This small molecule binds to this protein.
Small molecule (SMILES): CC(=O)N[C@H]1[C@H](O[C@H]2[C@H](O)[C@@H](NC(C)=O)CO[C@@H]2CO)O[C@H](CO)[C@@H](O[C@@H]2O[C@H](CO)[C@@H](O)[C@H](O)[C@@H]2O)[C@@H]1O

Sequence of chain 1.C:
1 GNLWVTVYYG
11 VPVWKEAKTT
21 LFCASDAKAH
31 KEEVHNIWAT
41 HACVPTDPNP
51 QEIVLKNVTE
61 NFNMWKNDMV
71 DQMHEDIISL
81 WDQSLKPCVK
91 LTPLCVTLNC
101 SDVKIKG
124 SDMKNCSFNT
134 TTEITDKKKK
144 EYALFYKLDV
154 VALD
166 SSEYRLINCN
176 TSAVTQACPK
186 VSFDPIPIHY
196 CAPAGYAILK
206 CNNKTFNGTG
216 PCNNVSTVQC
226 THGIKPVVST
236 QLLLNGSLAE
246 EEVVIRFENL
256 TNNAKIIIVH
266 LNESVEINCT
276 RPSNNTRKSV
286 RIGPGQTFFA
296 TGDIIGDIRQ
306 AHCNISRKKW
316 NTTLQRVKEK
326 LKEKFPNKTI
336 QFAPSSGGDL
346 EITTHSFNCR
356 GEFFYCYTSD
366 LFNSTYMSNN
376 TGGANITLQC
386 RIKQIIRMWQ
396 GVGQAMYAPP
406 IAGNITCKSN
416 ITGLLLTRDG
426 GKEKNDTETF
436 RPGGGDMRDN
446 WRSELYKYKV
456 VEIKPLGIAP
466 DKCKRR

Sequence of chain 1.A:
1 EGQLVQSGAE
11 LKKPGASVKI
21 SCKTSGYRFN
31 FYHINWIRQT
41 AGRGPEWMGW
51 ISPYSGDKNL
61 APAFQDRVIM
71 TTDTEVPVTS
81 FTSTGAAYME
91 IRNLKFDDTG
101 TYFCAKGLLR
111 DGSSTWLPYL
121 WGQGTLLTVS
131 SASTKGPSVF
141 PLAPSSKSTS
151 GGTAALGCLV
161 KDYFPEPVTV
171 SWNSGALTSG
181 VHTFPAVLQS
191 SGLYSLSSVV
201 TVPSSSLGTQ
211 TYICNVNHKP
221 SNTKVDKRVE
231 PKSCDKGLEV

Binding-site contacts:
Ligand atom N2 contacts residue ASN208 of chain 1.C at 3.0 Å (h-bond).
Ligand atom O6 contacts residue NAG1 of chain 1.J at 3.5 Å.
Ligand atom O6 contacts residue ASN208 of chain 1.C at 4.5 Å.
Ligand atom C8 contacts residue ASN218 of chain 1.C at 4.2 Å.
Ligand atom C2 contacts residue ASN218 of chain 1.C at 3.6 Å.
Ligand atom C6 contacts residue ASN212 of chain 1.C at 4.2 Å.
Ligand atom O5 contacts residue ASN208 of chain 1.C at 2.3 Å (h-bond).
Ligand atom O6 contacts residue THR210 of chain 1.C at 4.0 Å.
Ligand atom C2 contacts residue ASN208 of chain 1.C at 2.5 Å.
Ligand atom N2 contacts residue ASN218 of chain 1.C at 3.4 Å (h-bond).
Ligand atom O6 contacts residue ASN212 of chain 1.C at 3.2 Å (h-bond).
Ligand atom C5 contacts residue THR210 of chain 1.C at 3.3 Å.
Ligand atom C1 contacts residue ASN218 of chain 1.C at 3.8 Å.
Ligand atom C6 contacts residue THR210 of chain 1.C at 4.0 Å.
Ligand atom C4 contacts residue ASN208 of chain 1.C at 4.2 Å.
Ligand atom C7 contacts residue ASN218 of chain 1.C at 3.5 Å.
Ligand atom O5 contacts residue THR210 of chain 1.C at 3.4 Å (h-bond).
Ligand atom C7 contacts residue ASN208 of chain 1.C at 4.1 Å.
Ligand atom C6 contacts residue NAG1 of chain 1.J at 3.7 Å.
Ligand atom C3 contacts residue ASN208 of chain 1.C at 3.8 Å.
Ligand atom C6 contacts residue VAL76 of chain 1.A at 3.8 Å (hydrophobic).
Ligand atom C5 contacts residue ASN208 of chain 1.C at 3.6 Å.
Ligand atom O6 contacts residue PHE211 of chain 1.C at 3.6 Å.
Ligand atom C1 contacts residue THR210 of chain 1.C at 3.4 Å.
Ligand atom C1 contacts residue ASN208 of chain 1.C at 1.4 Å.
Ligand atom O7 contacts residue ASN218 of chain 1.C at 3.8 Å.
Ligand atom O5 contacts residue PHE211 of chain 1.C at 4.3 Å.
Ligand atom O6 contacts residue VAL76 of chain 1.A at 4.4 Å.